This small molecule binds to this protein.
Small molecule (SMILES): O=C(O)COP(=O)(O)O

Binding-site contacts:
Ligand atom O2 contacts residue ASP266 of chain 2.A at 3.8 Å.
Ligand atom O1P contacts residue GLU242 of chain 2.A at 3.8 Å.
Ligand atom P contacts residue MN1 of chain 2.E at 3.3 Å.
Ligand atom O2 contacts residue ARG264 of chain 2.A at 3.3 Å (salt-bridge).
Ligand atom C2 contacts residue MN1 of chain 2.E at 2.7 Å.
Ligand atom O1 contacts residue GLU242 of chain 2.A at 2.9 Å.
Ligand atom O2 contacts residue ALA263 of chain 2.A at 2.9 Å.
Ligand atom C1 contacts residue ASP266 of chain 2.A at 3.7 Å.
Ligand atom O2 contacts residue MN1 of chain 2.E at 3.9 Å.
Ligand atom O4P contacts residue MN1 of chain 2.E at 3.7 Å.
Ligand atom O1 contacts residue MN1 of chain 2.E at 2.0 Å.
Ligand atom O1P contacts residue MN1 of chain 2.E at 2.1 Å.
Ligand atom C1 contacts residue ALA263 of chain 2.A at 3.6 Å (hydrophobic).
Ligand atom C1 contacts residue GLY265 of chain 2.A at 4.0 Å.
Ligand atom C1 contacts residue ARG264 of chain 2.A at 4.4 Å.
Ligand atom O2P contacts residue K1 of chain 2.F at 3.8 Å.
Ligand atom O4P contacts residue K1 of chain 2.F at 3.3 Å.
Ligand atom O2P contacts residue ASP266 of chain 2.A at 4.1 Å.
Ligand atom C2 contacts residue GLU242 of chain 2.A at 4.2 Å.
Ligand atom C2 contacts residue THR298 of chain 2.A at 3.7 Å.
Ligand atom O1 contacts residue GLY265 of chain 2.A at 4.3 Å.
Ligand atom O3P contacts residue ARG49 of chain 2.A at 3.8 Å.
Ligand atom O2P contacts residue SER53 of chain 2.A at 4.3 Å.
Ligand atom O2 contacts residue GLY265 of chain 2.A at 3.0 Å (h-bond).
Ligand atom O2P contacts residue MN1 of chain 2.E at 3.8 Å.
Ligand atom O1 contacts residue ALA263 of chain 2.A at 3.1 Å.
Ligand atom O4P contacts residue GLU242 of chain 2.A at 4.2 Å.
Ligand atom O4P contacts residue ARG49 of chain 2.A at 3.4 Å (salt-bridge).
Ligand atom C2 contacts residue ASP266 of chain 2.A at 4.2 Å.
Ligand atom C1 contacts residue GLU242 of chain 2.A at 3.9 Å.
Ligand atom O1 contacts residue ASP266 of chain 2.A at 3.3 Å (salt-bridge).
Ligand atom P contacts residue ASP266 of chain 2.A at 4.1 Å.
Ligand atom P contacts residue K1 of chain 2.F at 4.2 Å.
Ligand atom O4P contacts residue SER213 of chain 2.A at 4.3 Å.
Ligand atom O1P contacts residue ASP266 of chain 2.A at 3.4 Å (salt-bridge).
Ligand atom O2 contacts residue THR298 of chain 2.A at 2.8 Å (h-bond).
Ligand atom O4P contacts residue LYS240 of chain 2.A at 3.7 Å.
Ligand atom O4P contacts residue ASP84 of chain 2.A at 3.8 Å.
Ligand atom C1 contacts residue THR298 of chain 2.A at 3.7 Å.
Ligand atom C1 contacts residue MN1 of chain 2.E at 2.6 Å.

Sequence of chain 2.A:
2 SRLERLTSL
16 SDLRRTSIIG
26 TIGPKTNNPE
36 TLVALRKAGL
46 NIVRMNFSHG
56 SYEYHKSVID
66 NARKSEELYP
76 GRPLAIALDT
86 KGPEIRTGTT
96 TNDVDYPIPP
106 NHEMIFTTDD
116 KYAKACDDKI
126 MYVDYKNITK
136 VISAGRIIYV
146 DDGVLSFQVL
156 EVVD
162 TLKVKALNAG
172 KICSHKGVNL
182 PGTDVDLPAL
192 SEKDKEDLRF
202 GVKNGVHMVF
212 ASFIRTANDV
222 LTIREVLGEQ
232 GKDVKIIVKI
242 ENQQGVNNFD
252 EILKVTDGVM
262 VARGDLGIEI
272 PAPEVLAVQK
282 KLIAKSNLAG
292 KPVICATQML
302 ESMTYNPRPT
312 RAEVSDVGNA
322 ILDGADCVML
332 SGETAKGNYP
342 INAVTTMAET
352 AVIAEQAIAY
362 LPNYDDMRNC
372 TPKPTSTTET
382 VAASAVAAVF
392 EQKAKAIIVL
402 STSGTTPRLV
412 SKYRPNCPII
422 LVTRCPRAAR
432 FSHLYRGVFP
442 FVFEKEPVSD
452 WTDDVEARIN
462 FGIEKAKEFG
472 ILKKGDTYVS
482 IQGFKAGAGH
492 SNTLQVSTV